Binding-site contacts:
Ligand atom O2G contacts residue LYS429 of chain 1.IA at 3.1 Å.
Ligand atom O3A contacts residue MN1 of chain 1.OA at 2.0 Å.
Ligand atom N6 contacts residue ILE308 of chain 1.IA at 3.4 Å (h-bond).
Ligand atom PA contacts residue MN1 of chain 1.OA at 3.3 Å.
Ligand atom N6 contacts residue SER227 of chain 1.IA at 3.2 Å (h-bond).
Ligand atom N3B contacts residue MN1 of chain 1.OA at 3.5 Å.
Ligand atom C3' contacts residue ANP1 of chain 1.LA at 3.4 Å.
Ligand atom O2B contacts residue ILE208 of chain 1.IA at 3.0 Å (h-bond).
Ligand atom C4 contacts residue VAL210 of chain 1.IA at 3.4 Å (hydrophobic).
Ligand atom N7 contacts residue GLY310 of chain 1.IA at 3.4 Å (h-bond).
Ligand atom O4' contacts residue VAL210 of chain 1.IA at 3.5 Å.
Ligand atom N6 contacts residue TYR798 of chain 1.IA at 3.6 Å.
Ligand atom O3G contacts residue ASP206 of chain 1.IA at 3.0 Å (salt-bridge).
Ligand atom C6 contacts residue TYR798 of chain 1.IA at 3.5 Å (hydrophobic).
Ligand atom PB contacts residue MN1 of chain 1.OA at 2.9 Å.
Ligand atom O2' contacts residue ASP803 of chain 1.IA at 2.3 Å (salt-bridge).
Ligand atom PG contacts residue ILE208 of chain 1.IA at 3.3 Å.
Ligand atom O3G contacts residue MN1 of chain 1.OA at 2.0 Å.
Ligand atom O3G contacts residue ILE208 of chain 1.IA at 3.3 Å (h-bond).
Ligand atom O1A contacts residue MN1 of chain 1.OA at 3.5 Å.
Ligand atom C5 contacts residue TYR798 of chain 1.IA at 3.5 Å (hydrophobic).
Ligand atom C2 contacts residue ILE214 of chain 1.IA at 3.5 Å (hydrophobic).
Ligand atom O2B contacts residue VAL210 of chain 1.IA at 2.5 Å (h-bond).
Ligand atom O2G contacts residue ILE208 of chain 1.IA at 3.0 Å (h-bond).
Ligand atom O2B contacts residue GLY209 of chain 1.IA at 3.2 Å.
Ligand atom O2B contacts residue MN1 of chain 1.OA at 2.5 Å.
Ligand atom C2' contacts residue ANP1 of chain 1.LA at 3.2 Å.
Ligand atom PG contacts residue MN1 of chain 1.OA at 3.2 Å.
Ligand atom O1B contacts residue ALA211 of chain 1.IA at 3.3 Å (h-bond).
Ligand atom O3G contacts residue THR207 of chain 1.IA at 3.0 Å (h-bond).
Ligand atom O2B contacts residue THR207 of chain 1.IA at 3.5 Å (h-bond).
Ligand atom C8 contacts residue TYR798 of chain 1.IA at 3.6 Å (hydrophobic).
Ligand atom N7 contacts residue TYR798 of chain 1.IA at 3.4 Å.
Ligand atom O2G contacts residue ARG389 of chain 1.IA at 3.4 Å (salt-bridge).
Ligand atom N3B contacts residue ILE208 of chain 1.IA at 3.2 Å (h-bond).
Ligand atom N3 contacts residue VAL210 of chain 1.IA at 3.5 Å.
Ligand atom O2' contacts residue ANP1 of chain 1.LA at 3.2 Å (h-bond).
Ligand atom C2' contacts residue ASP803 of chain 1.IA at 3.3 Å.
Ligand atom N1 contacts residue SER227 of chain 1.IA at 3.2 Å.
Ligand atom O1G contacts residue LYS429 of chain 1.IA at 3.1 Å (salt-bridge).

A protein and the small-molecule ligand that binds it are described below.
Small molecule (SMILES): Nc1ncnc2c1ncn2[C@@H]1O[C@H](CO[P](=O)(O)O[P](=O)(O)NP(=O)(O)O)[C@@H](O)[C@H]1O

Sequence of chain 1.IA:
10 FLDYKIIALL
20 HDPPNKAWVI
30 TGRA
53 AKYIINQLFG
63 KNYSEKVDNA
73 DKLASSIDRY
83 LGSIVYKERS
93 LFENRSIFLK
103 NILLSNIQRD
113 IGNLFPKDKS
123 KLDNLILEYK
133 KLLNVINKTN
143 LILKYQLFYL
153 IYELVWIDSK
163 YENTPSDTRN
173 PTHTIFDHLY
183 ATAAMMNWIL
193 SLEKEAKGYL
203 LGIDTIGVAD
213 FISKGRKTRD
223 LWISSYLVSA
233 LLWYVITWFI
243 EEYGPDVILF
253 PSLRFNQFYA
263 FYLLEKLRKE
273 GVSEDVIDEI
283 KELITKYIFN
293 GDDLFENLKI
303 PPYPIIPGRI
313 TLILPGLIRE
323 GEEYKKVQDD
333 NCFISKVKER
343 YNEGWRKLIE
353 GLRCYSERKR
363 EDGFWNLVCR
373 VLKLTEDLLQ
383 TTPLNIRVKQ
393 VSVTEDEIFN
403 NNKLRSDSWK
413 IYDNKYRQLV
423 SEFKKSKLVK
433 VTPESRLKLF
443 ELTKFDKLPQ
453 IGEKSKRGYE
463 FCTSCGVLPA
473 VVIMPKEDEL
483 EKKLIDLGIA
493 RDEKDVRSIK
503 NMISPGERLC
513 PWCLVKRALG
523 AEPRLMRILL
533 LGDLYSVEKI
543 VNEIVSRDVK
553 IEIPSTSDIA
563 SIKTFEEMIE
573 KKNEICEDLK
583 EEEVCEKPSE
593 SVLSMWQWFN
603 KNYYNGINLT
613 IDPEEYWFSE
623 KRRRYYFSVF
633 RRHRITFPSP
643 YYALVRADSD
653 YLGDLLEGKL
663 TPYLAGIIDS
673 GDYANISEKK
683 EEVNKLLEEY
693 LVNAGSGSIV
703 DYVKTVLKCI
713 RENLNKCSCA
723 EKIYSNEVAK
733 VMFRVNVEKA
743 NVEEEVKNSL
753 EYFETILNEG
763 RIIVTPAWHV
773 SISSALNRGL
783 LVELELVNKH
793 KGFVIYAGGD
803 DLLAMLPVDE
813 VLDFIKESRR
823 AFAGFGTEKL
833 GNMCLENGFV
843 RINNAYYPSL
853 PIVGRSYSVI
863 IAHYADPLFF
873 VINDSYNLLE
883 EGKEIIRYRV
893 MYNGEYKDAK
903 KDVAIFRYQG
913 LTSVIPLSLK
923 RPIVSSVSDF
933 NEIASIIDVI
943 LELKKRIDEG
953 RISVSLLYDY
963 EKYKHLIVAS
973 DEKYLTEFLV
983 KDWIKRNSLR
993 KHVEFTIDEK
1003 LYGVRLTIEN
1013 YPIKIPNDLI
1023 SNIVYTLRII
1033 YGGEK